Binding-site contacts:
Ligand atom O5 contacts residue HIS234 of chain 1.D at 2.7 Å (h-bond).
Ligand atom C7 contacts residue ASN256 of chain 1.D at 3.7 Å.
Ligand atom C3 contacts residue LYS231 of chain 1.D at 4.2 Å.
Ligand atom C1 contacts residue HIS234 of chain 1.D at 3.6 Å.
Ligand atom C4 contacts residue ASN256 of chain 1.D at 4.2 Å.
Ligand atom C8 contacts residue ARG206 of chain 1.D at 3.6 Å.
Ligand atom N2 contacts residue TYR143 of chain 1.D at 3.9 Å.
Ligand atom C2 contacts residue ASN256 of chain 1.D at 2.5 Å.
Ligand atom C7 contacts residue TYR143 of chain 1.D at 3.8 Å (hydrophobic).
Ligand atom C5 contacts residue HIS234 of chain 1.D at 3.6 Å.
Ligand atom C5 contacts residue ASN256 of chain 1.D at 3.6 Å.
Ligand atom O7 contacts residue ARG206 of chain 1.D at 4.0 Å.
Ligand atom C7 contacts residue TRP145 of chain 1.D at 4.2 Å (hydrophobic).
Ligand atom O7 contacts residue TRP145 of chain 1.D at 3.0 Å (h-bond).
Ligand atom O6 contacts residue HIS234 of chain 1.D at 4.0 Å.
Ligand atom C3 contacts residue ASN256 of chain 1.D at 3.8 Å.
Ligand atom O3 contacts residue LYS231 of chain 1.D at 3.2 Å (salt-bridge).
Ligand atom C6 contacts residue HIS234 of chain 1.D at 3.6 Å.
Ligand atom O7 contacts residue ASN256 of chain 1.D at 3.9 Å.
Ligand atom C1 contacts residue ASN256 of chain 1.D at 1.4 Å.
Ligand atom O3 contacts residue ASN256 of chain 1.D at 4.2 Å.
Ligand atom O5 contacts residue ASN256 of chain 1.D at 2.4 Å (h-bond).
Ligand atom N2 contacts residue ASN256 of chain 1.D at 3.0 Å (h-bond).
Ligand atom C7 contacts residue ARG206 of chain 1.D at 4.3 Å.
Ligand atom O7 contacts residue TYR143 of chain 1.D at 3.0 Å (h-bond).
Ligand atom C2 contacts residue LYS231 of chain 1.D at 4.3 Å.

Sequence of chain 1.D:
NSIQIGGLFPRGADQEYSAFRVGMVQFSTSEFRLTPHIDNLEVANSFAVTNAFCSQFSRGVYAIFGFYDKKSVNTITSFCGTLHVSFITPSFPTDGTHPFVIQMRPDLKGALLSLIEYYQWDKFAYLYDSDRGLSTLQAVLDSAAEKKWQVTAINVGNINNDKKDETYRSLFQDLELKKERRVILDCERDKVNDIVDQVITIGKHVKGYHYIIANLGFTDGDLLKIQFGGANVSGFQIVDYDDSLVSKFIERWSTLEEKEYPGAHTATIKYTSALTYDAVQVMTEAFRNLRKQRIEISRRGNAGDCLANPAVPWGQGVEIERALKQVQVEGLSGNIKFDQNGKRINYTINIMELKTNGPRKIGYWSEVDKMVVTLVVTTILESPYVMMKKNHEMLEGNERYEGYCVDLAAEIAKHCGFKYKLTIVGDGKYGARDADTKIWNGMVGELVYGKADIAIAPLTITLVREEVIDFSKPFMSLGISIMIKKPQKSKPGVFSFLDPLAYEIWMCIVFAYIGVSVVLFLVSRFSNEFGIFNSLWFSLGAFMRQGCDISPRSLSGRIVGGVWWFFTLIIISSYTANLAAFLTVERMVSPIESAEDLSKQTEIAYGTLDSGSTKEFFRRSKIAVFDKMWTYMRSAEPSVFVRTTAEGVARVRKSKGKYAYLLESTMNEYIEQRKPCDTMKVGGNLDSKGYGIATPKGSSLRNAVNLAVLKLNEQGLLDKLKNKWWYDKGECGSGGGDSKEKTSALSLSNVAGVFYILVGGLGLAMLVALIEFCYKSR

The protein below binds the small molecule below.
Small molecule (SMILES): CC(=O)N[C@H]1[C@H](O[C@H]2[C@H](O)[C@@H](NC(C)=O)CO[C@@H]2CO)O[C@H](CO)[C@@H](O)[C@@H]1O